Sequence of chain 40.A:
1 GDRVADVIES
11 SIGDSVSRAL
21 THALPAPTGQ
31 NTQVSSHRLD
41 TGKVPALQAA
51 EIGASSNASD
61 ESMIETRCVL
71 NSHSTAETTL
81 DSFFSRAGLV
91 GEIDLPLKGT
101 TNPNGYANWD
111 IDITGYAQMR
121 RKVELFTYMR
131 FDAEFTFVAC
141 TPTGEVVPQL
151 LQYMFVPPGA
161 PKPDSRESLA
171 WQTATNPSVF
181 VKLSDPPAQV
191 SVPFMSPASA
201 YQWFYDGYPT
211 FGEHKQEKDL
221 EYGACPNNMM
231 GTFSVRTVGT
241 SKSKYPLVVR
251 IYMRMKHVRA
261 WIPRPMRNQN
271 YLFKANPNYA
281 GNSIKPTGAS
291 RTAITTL

Sequence of chain 36.C:
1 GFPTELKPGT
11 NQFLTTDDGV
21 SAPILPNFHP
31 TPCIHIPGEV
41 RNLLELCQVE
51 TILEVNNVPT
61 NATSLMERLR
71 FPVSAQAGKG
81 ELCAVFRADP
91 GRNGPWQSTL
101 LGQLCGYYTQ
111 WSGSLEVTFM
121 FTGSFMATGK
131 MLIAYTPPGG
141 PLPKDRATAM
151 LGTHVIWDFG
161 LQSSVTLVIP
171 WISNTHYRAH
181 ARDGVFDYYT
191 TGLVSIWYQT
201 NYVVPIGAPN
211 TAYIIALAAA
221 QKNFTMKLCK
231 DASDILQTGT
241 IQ

Sequence of chain 40.C:
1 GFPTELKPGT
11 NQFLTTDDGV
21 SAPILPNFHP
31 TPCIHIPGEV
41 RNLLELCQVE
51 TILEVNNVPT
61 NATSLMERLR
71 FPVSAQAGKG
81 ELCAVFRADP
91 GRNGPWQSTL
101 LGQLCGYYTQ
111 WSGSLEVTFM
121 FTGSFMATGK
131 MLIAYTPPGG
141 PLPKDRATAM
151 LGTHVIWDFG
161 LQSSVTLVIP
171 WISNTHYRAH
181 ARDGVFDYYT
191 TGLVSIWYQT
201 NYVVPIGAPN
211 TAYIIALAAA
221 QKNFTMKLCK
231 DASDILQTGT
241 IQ

Binding-site contacts:
Ligand atom CAD contacts residue GLN202 of chain 40.A at 3.5 Å.
Ligand atom CAZ contacts residue MET195 of chain 40.A at 3.9 Å (hydrophobic).
Ligand atom CAY contacts residue PHE155 of chain 40.A at 3.8 Å (hydrophobic).
Ligand atom OAW contacts residue MET195 of chain 40.A at 3.5 Å.
Ligand atom CAG contacts residue PHE233 of chain 40.A at 3.2 Å (hydrophobic).
Ligand atom CAH contacts residue TRP203 of chain 40.A at 3.5 Å (hydrophobic).
Ligand atom CAM contacts residue ILE24 of chain 40.C at 3.7 Å (hydrophobic).
Ligand atom CAU contacts residue ASN228 of chain 40.A at 3.6 Å.
Ligand atom CAC contacts residue PHE137 of chain 40.A at 3.8 Å (hydrophobic).
Ligand atom CAU contacts residue TYR201 of chain 40.A at 3.8 Å (hydrophobic).
Ligand atom CAR contacts residue PHE135 of chain 40.A at 3.4 Å (hydrophobic).
Ligand atom CAX contacts residue TRP203 of chain 40.A at 3.6 Å (hydrophobic).
Ligand atom NBE contacts residue ASN228 of chain 40.A at 3.9 Å.
Ligand atom CAJ contacts residue ILE111 of chain 40.A at 3.3 Å (hydrophobic).
Ligand atom CAC contacts residue PHE233 of chain 40.A at 3.1 Å (hydrophobic).
Ligand atom CBC contacts residue TRP203 of chain 40.A at 3.2 Å (hydrophobic).
Ligand atom CAT contacts residue TYR201 of chain 40.A at 3.5 Å (hydrophobic).
Ligand atom CAH contacts residue ASN228 of chain 40.A at 3.2 Å.
Ligand atom CAH contacts residue GLN202 of chain 40.A at 3.7 Å.
Ligand atom CAA contacts residue ILE24 of chain 40.C at 3.8 Å (hydrophobic).
Ligand atom OAB contacts residue ASP112 of chain 40.A at 3.5 Å.
Ligand atom CAK contacts residue MET195 of chain 40.A at 3.6 Å (hydrophobic).
Ligand atom CAN contacts residue PHE155 of chain 40.A at 3.6 Å (hydrophobic).
Ligand atom CAA contacts residue PRO177 of chain 40.A at 3.8 Å (hydrophobic).
Ligand atom OAB contacts residue ILE113 of chain 40.A at 3.2 Å (h-bond).
Ligand atom CAI contacts residue ASP112 of chain 40.A at 3.5 Å.
Ligand atom CAP contacts residue ILE111 of chain 40.A at 3.8 Å (hydrophobic).
Ligand atom CAI contacts residue THR114 of chain 40.A at 3.8 Å.
Ligand atom CAI contacts residue TRP203 of chain 40.A at 3.6 Å (hydrophobic).
Ligand atom CAE contacts residue THR114 of chain 40.A at 3.5 Å.
Ligand atom CBC contacts residue ASN228 of chain 40.A at 3.9 Å.
Ligand atom CAU contacts residue TRP203 of chain 40.A at 3.7 Å (hydrophobic).
Ligand atom CAG contacts residue PHE137 of chain 40.A at 3.7 Å (hydrophobic).
Ligand atom OAW contacts residue ILE111 of chain 40.A at 3.6 Å.
Ligand atom CAD contacts residue ASN228 of chain 40.A at 3.5 Å.
Ligand atom NBE contacts residue TRP203 of chain 40.A at 3.2 Å.
Ligand atom CAM contacts residue VAL192 of chain 40.A at 3.3 Å (hydrophobic).
Ligand atom CAK contacts residue VAL192 of chain 40.A at 3.1 Å (hydrophobic).
Ligand atom CAE contacts residue ASP112 of chain 40.A at 3.7 Å.
Ligand atom CAL contacts residue ILE111 of chain 40.A at 3.6 Å (hydrophobic).

A protein and the small-molecule ligand that binds it are described below.
Small molecule (SMILES): Cc1cccc(-c2ccc(OCCCCCN3CCN(c4ccncc4)C3=O)cc2)c1